Sequence of chain 1.F:
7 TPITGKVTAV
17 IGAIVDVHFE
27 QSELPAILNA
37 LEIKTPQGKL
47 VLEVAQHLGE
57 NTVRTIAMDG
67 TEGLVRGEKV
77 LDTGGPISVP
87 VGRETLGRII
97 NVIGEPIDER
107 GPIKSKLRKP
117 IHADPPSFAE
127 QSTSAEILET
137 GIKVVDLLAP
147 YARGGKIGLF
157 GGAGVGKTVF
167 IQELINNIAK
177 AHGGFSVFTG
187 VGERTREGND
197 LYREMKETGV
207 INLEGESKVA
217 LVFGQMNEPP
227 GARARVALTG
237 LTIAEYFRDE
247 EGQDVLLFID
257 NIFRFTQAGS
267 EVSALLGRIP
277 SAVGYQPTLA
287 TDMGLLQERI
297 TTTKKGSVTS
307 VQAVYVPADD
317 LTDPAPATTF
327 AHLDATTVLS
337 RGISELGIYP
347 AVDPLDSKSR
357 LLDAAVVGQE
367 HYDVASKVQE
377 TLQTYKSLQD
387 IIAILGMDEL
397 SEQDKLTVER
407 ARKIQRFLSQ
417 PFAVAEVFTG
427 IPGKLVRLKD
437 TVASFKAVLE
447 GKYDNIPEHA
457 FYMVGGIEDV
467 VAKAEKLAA

Binding-site contacts:
Ligand atom O2B contacts residue THR164 of chain 1.F at 2.8 Å (h-bond).
Ligand atom PB contacts residue LYS163 of chain 1.F at 3.4 Å.
Ligand atom C4 contacts residue TYR345 of chain 1.F at 3.5 Å (hydrophobic).
Ligand atom O2A contacts residue ARG375 of chain 1.B at 3.1 Å (salt-bridge).
Ligand atom PG contacts residue GLY160 of chain 1.F at 3.6 Å.
Ligand atom N3B contacts residue GLY160 of chain 1.F at 3.1 Å (h-bond).
Ligand atom O2B contacts residue LYS163 of chain 1.F at 3.3 Å (salt-bridge).
Ligand atom N1 contacts residue TYR345 of chain 1.F at 3.4 Å.
Ligand atom O2B contacts residue MG1 of chain 1.JA at 2.4 Å.
Ligand atom O2' contacts residue PHE424 of chain 1.F at 3.3 Å.
Ligand atom O1G contacts residue LYS163 of chain 1.F at 2.8 Å (salt-bridge).
Ligand atom N3B contacts residue ARG375 of chain 1.B at 3.3 Å (salt-bridge).
Ligand atom O1A contacts residue GLY162 of chain 1.F at 3.3 Å.
Ligand atom O1A contacts residue VAL165 of chain 1.F at 2.8 Å (h-bond).
Ligand atom O3A contacts residue LYS163 of chain 1.F at 3.4 Å (salt-bridge).
Ligand atom PB contacts residue MG1 of chain 1.JA at 3.6 Å.
Ligand atom O3A contacts residue GLY162 of chain 1.F at 2.8 Å (h-bond).
Ligand atom N7 contacts residue VAL165 of chain 1.F at 3.4 Å.
Ligand atom PB contacts residue GLY162 of chain 1.F at 3.5 Å.
Ligand atom C5 contacts residue TYR345 of chain 1.F at 3.5 Å (hydrophobic).
Ligand atom O3' contacts residue PHE424 of chain 1.F at 3.5 Å.
Ligand atom O1B contacts residue GLY160 of chain 1.F at 3.5 Å (h-bond).
Ligand atom O3G contacts residue ARG375 of chain 1.B at 3.1 Å (salt-bridge).
Ligand atom O1B contacts residue LYS163 of chain 1.F at 2.8 Å (salt-bridge).
Ligand atom O1G contacts residue ALA159 of chain 1.F at 3.2 Å.
Ligand atom C6 contacts residue ALA421 of chain 1.F at 3.6 Å (hydrophobic).
Ligand atom N1 contacts residue ALA421 of chain 1.F at 3.4 Å.
Ligand atom O2G contacts residue MG1 of chain 1.JA at 2.0 Å.
Ligand atom O3G contacts residue SER346 of chain 1.B at 3.3 Å.
Ligand atom N6 contacts residue PHE418 of chain 1.F at 3.5 Å.
Ligand atom O1B contacts residue GLY158 of chain 1.F at 3.6 Å (h-bond).
Ligand atom O1A contacts residue THR164 of chain 1.F at 3.2 Å (h-bond).
Ligand atom O1G contacts residue GLY160 of chain 1.F at 2.8 Å (h-bond).
Ligand atom O3G contacts residue ARG190 of chain 1.F at 2.7 Å (salt-bridge).
Ligand atom PG contacts residue MG1 of chain 1.JA at 3.3 Å.
Ligand atom O3' contacts residue ARG375 of chain 1.B at 3.2 Å.
Ligand atom C2 contacts residue TYR345 of chain 1.F at 3.5 Å (hydrophobic).
Ligand atom O1B contacts residue VAL161 of chain 1.F at 3.2 Å (h-bond).
Ligand atom O1B contacts residue GLY162 of chain 1.F at 2.9 Å (h-bond).
Ligand atom O4' contacts residue GLY160 of chain 1.F at 3.5 Å (h-bond).

Sequence of chain 1.B:
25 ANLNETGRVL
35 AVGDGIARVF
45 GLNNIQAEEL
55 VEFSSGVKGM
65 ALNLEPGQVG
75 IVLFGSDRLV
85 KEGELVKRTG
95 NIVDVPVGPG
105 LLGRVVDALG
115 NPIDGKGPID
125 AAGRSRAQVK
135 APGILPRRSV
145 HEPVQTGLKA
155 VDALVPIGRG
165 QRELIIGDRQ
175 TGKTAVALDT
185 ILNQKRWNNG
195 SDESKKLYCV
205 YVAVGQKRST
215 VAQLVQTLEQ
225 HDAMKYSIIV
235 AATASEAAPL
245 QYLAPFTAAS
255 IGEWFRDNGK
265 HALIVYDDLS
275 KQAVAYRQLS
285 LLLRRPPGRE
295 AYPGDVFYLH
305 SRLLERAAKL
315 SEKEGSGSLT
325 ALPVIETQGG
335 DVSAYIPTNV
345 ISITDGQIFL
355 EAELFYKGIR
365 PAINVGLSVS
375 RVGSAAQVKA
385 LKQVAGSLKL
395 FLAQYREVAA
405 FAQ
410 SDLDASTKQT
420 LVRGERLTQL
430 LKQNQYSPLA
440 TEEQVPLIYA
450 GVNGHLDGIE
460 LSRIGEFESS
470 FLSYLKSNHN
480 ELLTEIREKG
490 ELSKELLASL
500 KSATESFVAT

The protein below binds the small molecule below.
Small molecule (SMILES): Nc1ncnc2c1ncn2[C@@H]1O[C@H](CO[P](=O)(O)O[P](=O)(O)NP(=O)(O)O)[C@@H](O)[C@H]1O